Binding-site contacts:
Ligand atom C5 contacts residue MET384 of chain 2.B at 3.5 Å (hydrophobic).
Ligand atom C2 contacts residue CYS301 of chain 2.B at 3.3 Å (hydrophobic).
Ligand atom O1P contacts residue GLY298 of chain 2.B at 3.6 Å.
Ligand atom O3' contacts residue MET355 of chain 2.B at 3.5 Å (h-bond).
Ligand atom O6 contacts residue GLY383 of chain 2.B at 3.4 Å.
Ligand atom O2' contacts residue ASP334 of chain 2.B at 3.0 Å (salt-bridge).
Ligand atom C6 contacts residue GLU412 of chain 2.B at 3.7 Å.
Ligand atom C5 contacts residue GLY383 of chain 2.B at 3.8 Å.
Ligand atom C8 contacts residue MET55 of chain 2.B at 3.4 Å (hydrophobic).
Ligand atom N7 contacts residue MET384 of chain 2.B at 2.8 Å (h-bond).
Ligand atom C8 contacts residue ILE300 of chain 2.B at 3.7 Å (hydrophobic).
Ligand atom O2 contacts residue GLU412 of chain 2.B at 3.5 Å (salt-bridge).
Ligand atom O2P contacts residue ASN358 of chain 2.B at 3.3 Å (h-bond).
Ligand atom N1 contacts residue GLU412 of chain 2.B at 2.9 Å (salt-bridge).
Ligand atom C6 contacts residue GLY385 of chain 2.B at 3.6 Å.
Ligand atom O3' contacts residue ASP334 of chain 2.B at 2.4 Å (salt-bridge).
Ligand atom C2 contacts residue GLU412 of chain 2.B at 3.6 Å.
Ligand atom C3' contacts residue ASP334 of chain 2.B at 3.5 Å.
Ligand atom O2 contacts residue THR303 of chain 2.B at 2.7 Å (h-bond).
Ligand atom C4' contacts residue ASP334 of chain 2.B at 3.5 Å.
Ligand atom O3P contacts residue SER299 of chain 2.B at 2.9 Å (h-bond).
Ligand atom O1P contacts residue GLY336 of chain 2.B at 2.9 Å (h-bond).
Ligand atom O6 contacts residue GLY413 of chain 2.B at 3.5 Å.
Ligand atom O2 contacts residue CYS301 of chain 2.B at 2.6 Å (h-bond).
Ligand atom N7 contacts residue GLY383 of chain 2.B at 3.2 Å.
Ligand atom O1P contacts residue SER299 of chain 2.B at 2.9 Å (h-bond).
Ligand atom O3P contacts residue TYR381 of chain 2.B at 2.5 Å (h-bond).
Ligand atom N7 contacts residue ILE300 of chain 2.B at 3.5 Å.
Ligand atom O3P contacts residue ASN358 of chain 2.B at 3.1 Å (h-bond).
Ligand atom O3' contacts residue ALA53 of chain 2.B at 3.5 Å.
Ligand atom P contacts residue TYR381 of chain 2.B at 3.7 Å.
Ligand atom C5 contacts residue ILE300 of chain 2.B at 3.6 Å (hydrophobic).
Ligand atom P contacts residue SER299 of chain 2.B at 3.7 Å.
Ligand atom O2P contacts residue GLY357 of chain 2.B at 2.8 Å (h-bond).
Ligand atom C5' contacts residue TYR381 of chain 2.B at 3.7 Å (hydrophobic).
Ligand atom C3' contacts residue MET55 of chain 2.B at 3.7 Å (hydrophobic).
Ligand atom O5' contacts residue GLY298 of chain 2.B at 3.4 Å.
Ligand atom O5' contacts residue GLY335 of chain 2.B at 3.3 Å.
Ligand atom O6 contacts residue GLY385 of chain 2.B at 2.6 Å (h-bond).
Ligand atom O6 contacts residue MET384 of chain 2.B at 3.2 Å (h-bond).

Sequence of chain 2.B:
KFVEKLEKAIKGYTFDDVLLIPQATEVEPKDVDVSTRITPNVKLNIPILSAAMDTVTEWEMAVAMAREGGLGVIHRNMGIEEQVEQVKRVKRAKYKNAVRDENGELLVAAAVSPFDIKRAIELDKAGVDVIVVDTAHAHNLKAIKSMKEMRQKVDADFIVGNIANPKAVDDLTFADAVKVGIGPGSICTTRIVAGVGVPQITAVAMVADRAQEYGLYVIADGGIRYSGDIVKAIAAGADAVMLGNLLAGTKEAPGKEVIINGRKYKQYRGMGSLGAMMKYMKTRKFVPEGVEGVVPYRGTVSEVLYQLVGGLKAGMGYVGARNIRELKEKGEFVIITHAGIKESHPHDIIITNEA

A small-molecule ligand and the protein it binds are described below.
Small molecule (SMILES): O=c1[nH]c(=O)c2[nH+]cn([C@@H]3O[C@H](COP(=O)(O)O)[C@@H](O)[C@H]3O)c2[nH]1